Binding-site contacts:
Ligand atom F19 contacts residue TRP199 of chain 1.A at 3.6 Å.
Ligand atom C1 contacts residue LEU293 of chain 1.A at 3.8 Å (hydrophobic).
Ligand atom N17 contacts residue SER295 of chain 1.A at 3.8 Å.
Ligand atom C8 contacts residue GLU194 of chain 1.A at 3.8 Å.
Ligand atom C4 contacts residue ILE252 of chain 1.A at 3.6 Å (hydrophobic).
Ligand atom N15 contacts residue ASP294 of chain 1.A at 3.8 Å.
Ligand atom N15 contacts residue GLU194 of chain 1.A at 3.9 Å.
Ligand atom F19 contacts residue ILE252 of chain 1.A at 3.9 Å.
Ligand atom C2 contacts residue LEU248 of chain 1.A at 3.7 Å (hydrophobic).
Ligand atom C11 contacts residue TRP199 of chain 1.A at 3.8 Å (hydrophobic).
Ligand atom F18 contacts residue PRO244 of chain 1.A at 3.9 Å.
Ligand atom F18 contacts residue ILE261 of chain 1.A at 3.3 Å.
Ligand atom C2 contacts residue LEU197 of chain 1.A at 4.0 Å (hydrophobic).
Ligand atom C1 contacts residue GLU194 of chain 1.A at 3.8 Å.
Ligand atom C10 contacts residue LEU197 of chain 1.A at 3.8 Å (hydrophobic).
Ligand atom C7 contacts residue LEU197 of chain 1.A at 4.0 Å (hydrophobic).
Ligand atom N16 contacts residue LYS251 of chain 1.A at 3.5 Å (salt-bridge).
Ligand atom C4 contacts residue LEU197 of chain 1.A at 3.7 Å (hydrophobic).
Ligand atom C8 contacts residue LEU293 of chain 1.A at 3.0 Å (hydrophobic).
Ligand atom N16 contacts residue ILE252 of chain 1.A at 3.9 Å.
Ligand atom N15 contacts residue LEU293 of chain 1.A at 3.2 Å (h-bond).
Ligand atom C12 contacts residue TRP199 of chain 1.A at 3.5 Å (hydrophobic).
Ligand atom N17 contacts residue TRP199 of chain 1.A at 3.8 Å.
Ligand atom C4 contacts residue PRO244 of chain 1.A at 3.6 Å (hydrophobic).
Ligand atom C10 contacts residue PRO244 of chain 1.A at 4.0 Å (hydrophobic).
Ligand atom C6 contacts residue TRP199 of chain 1.A at 3.3 Å (hydrophobic).
Ligand atom C3 contacts residue PRO193 of chain 1.A at 3.8 Å (hydrophobic).
Ligand atom N15 contacts residue SER295 of chain 1.A at 3.1 Å (h-bond).
Ligand atom F19 contacts residue LEU197 of chain 1.A at 3.6 Å.
Ligand atom C14 contacts residue GLU194 of chain 1.A at 3.7 Å.
Ligand atom C13 contacts residue GLU194 of chain 1.A at 3.7 Å.
Ligand atom N17 contacts residue GLU194 of chain 1.A at 3.9 Å.
Ligand atom C14 contacts residue LEU248 of chain 1.A at 3.7 Å (hydrophobic).
Ligand atom N16 contacts residue TRP199 of chain 1.A at 3.4 Å (h-bond).
Ligand atom C2 contacts residue ILE252 of chain 1.A at 3.8 Å (hydrophobic).
Ligand atom C13 contacts residue LEU248 of chain 1.A at 4.0 Å (hydrophobic).
Ligand atom C6 contacts residue LYS251 of chain 1.A at 3.2 Å.
Ligand atom N17 contacts residue LEU248 of chain 1.A at 3.9 Å.
Ligand atom C5 contacts residue TRP199 of chain 1.A at 3.7 Å (hydrophobic).
Ligand atom C1 contacts residue PRO193 of chain 1.A at 3.8 Å (hydrophobic).

Sequence of chain 1.A:
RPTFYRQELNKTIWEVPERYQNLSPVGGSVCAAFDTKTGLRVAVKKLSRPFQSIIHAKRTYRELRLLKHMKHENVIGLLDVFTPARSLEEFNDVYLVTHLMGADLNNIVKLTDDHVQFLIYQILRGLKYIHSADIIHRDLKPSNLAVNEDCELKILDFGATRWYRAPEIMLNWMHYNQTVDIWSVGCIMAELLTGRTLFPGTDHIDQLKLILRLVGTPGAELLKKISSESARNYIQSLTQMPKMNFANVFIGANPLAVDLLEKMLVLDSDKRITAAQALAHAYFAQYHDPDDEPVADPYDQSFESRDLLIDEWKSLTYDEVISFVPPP

This small molecule binds to this protein.
Small molecule (SMILES): Fc1ccc(-c2c[nH]nc2-c2ccnc(F)c2)cc1